Binding-site contacts:
Ligand atom C1 contacts residue ASN282 of chain 1.A at 1.4 Å.
Ligand atom C5 contacts residue ASN282 of chain 1.A at 3.7 Å.
Ligand atom C2 contacts residue ASN282 of chain 1.A at 2.5 Å.
Ligand atom O5 contacts residue ASN282 of chain 1.A at 2.4 Å (h-bond).
Ligand atom C7 contacts residue ASN282 of chain 1.A at 3.9 Å.
Ligand atom O7 contacts residue ASN282 of chain 1.A at 4.5 Å.
Ligand atom C3 contacts residue ASN282 of chain 1.A at 3.8 Å.
Ligand atom C8 contacts residue ASN280 of chain 1.A at 4.1 Å.
Ligand atom C4 contacts residue ASN282 of chain 1.A at 4.2 Å.
Ligand atom N2 contacts residue ASN282 of chain 1.A at 2.9 Å (h-bond).

Sequence of chain 1.A:
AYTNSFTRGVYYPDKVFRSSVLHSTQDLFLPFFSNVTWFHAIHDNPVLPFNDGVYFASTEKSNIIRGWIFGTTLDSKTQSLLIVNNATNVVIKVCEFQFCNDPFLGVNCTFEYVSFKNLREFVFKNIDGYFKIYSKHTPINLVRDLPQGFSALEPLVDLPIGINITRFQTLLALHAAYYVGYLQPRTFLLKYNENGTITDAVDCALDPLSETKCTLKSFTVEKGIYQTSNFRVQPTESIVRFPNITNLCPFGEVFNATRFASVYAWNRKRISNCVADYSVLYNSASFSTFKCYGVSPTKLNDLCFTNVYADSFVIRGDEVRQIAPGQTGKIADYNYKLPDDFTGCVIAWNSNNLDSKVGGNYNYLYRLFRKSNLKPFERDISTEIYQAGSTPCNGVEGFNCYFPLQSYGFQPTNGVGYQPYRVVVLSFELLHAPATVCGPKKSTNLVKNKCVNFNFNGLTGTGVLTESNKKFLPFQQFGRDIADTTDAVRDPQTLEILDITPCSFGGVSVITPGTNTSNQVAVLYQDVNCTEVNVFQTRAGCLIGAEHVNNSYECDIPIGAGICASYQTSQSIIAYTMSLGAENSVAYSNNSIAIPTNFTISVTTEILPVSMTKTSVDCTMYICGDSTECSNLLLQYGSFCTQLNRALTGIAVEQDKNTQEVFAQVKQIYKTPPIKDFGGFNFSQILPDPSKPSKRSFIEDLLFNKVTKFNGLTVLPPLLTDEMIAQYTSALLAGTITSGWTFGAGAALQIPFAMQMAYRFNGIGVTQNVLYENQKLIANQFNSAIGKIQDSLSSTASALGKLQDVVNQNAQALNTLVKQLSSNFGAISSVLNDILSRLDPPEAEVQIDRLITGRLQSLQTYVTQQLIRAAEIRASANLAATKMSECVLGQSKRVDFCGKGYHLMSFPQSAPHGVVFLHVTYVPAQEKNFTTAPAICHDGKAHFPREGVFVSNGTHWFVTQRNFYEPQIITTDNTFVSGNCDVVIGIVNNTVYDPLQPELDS

This protein binds this small molecule.
Small molecule (SMILES): CC(=O)N[C@@H]1[C@@H](O)[C@H](O)[C@@H](CO)O[C@H]1O